Binding-site contacts:
Ligand atom F7A contacts residue P8S1 of chain 2.D at 1.2 Å.
Ligand atom C4 contacts residue P8S1 of chain 2.D at 0.8 Å.
Ligand atom O1 contacts residue LYS15 of chain 2.B at 2.9 Å (salt-bridge).
Ligand atom F3A contacts residue P8S1 of chain 2.D at 1.2 Å.
Ligand atom F1B contacts residue P8S1 of chain 2.D at 1.6 Å.
Ligand atom F2B contacts residue P8S1 of chain 2.D at 1.2 Å.
Ligand atom C1 contacts residue P8S1 of chain 2.D at 1.2 Å.
Ligand atom C3 contacts residue P8S1 of chain 2.D at 1.1 Å.
Ligand atom C5 contacts residue P8S1 of chain 2.D at 1.3 Å.
Ligand atom F8A contacts residue SER117 of chain 1.B at 3.0 Å.
Ligand atom F5B contacts residue P8S1 of chain 2.D at 0.8 Å.
Ligand atom F5A contacts residue P8S1 of chain 2.D at 1.3 Å.
Ligand atom F8C contacts residue THR119 of chain 1.B at 3.4 Å.
Ligand atom O2 contacts residue LYS15 of chain 1.B at 2.8 Å (salt-bridge).
Ligand atom F6A contacts residue P8S1 of chain 2.D at 0.5 Å.
Ligand atom F8A contacts residue P8S1 of chain 2.D at 1.6 Å.
Ligand atom F4B contacts residue P8S1 of chain 2.D at 1.3 Å.
Ligand atom F4A contacts residue ALA108 of chain 2.B at 3.3 Å.
Ligand atom C6 contacts residue P8S1 of chain 2.D at 1.0 Å.
Ligand atom S1 contacts residue P8S1 of chain 2.D at 1.1 Å (h-bond).
Ligand atom F8B contacts residue P8S1 of chain 2.D at 1.4 Å.
Ligand atom F1A contacts residue P8S1 of chain 2.D at 1.0 Å.
Ligand atom F7B contacts residue SER117 of chain 1.B at 3.4 Å.
Ligand atom C8 contacts residue P8S1 of chain 2.D at 0.5 Å.
Ligand atom F6B contacts residue P8S1 of chain 2.D at 0.8 Å.
Ligand atom F3A contacts residue LEU17 of chain 2.B at 3.3 Å.
Ligand atom C2 contacts residue P8S1 of chain 2.D at 0.6 Å.
Ligand atom C7 contacts residue P8S1 of chain 2.D at 1.0 Å.
Ligand atom F2A contacts residue P8S1 of chain 2.D at 1.4 Å.
Ligand atom O3 contacts residue P8S1 of chain 2.D at 1.0 Å.
Ligand atom O2 contacts residue P8S1 of chain 2.D at 1.2 Å (h-bond).
Ligand atom F7B contacts residue LEU110 of chain 1.B at 3.4 Å.
Ligand atom F8A contacts residue LEU110 of chain 1.B at 3.0 Å.
Ligand atom F8C contacts residue P8S1 of chain 2.D at 1.4 Å.
Ligand atom F4A contacts residue P8S1 of chain 2.D at 0.9 Å.
Ligand atom F7B contacts residue P8S1 of chain 2.D at 1.2 Å.
Ligand atom F3B contacts residue P8S1 of chain 2.D at 0.9 Å.
Ligand atom F7A contacts residue LEU110 of chain 2.B at 3.0 Å.
Ligand atom O1 contacts residue P8S1 of chain 2.D at 1.2 Å (h-bond).
Ligand atom F3B contacts residue LEU17 of chain 2.B at 3.3 Å.

Sequence of chain 1.B:
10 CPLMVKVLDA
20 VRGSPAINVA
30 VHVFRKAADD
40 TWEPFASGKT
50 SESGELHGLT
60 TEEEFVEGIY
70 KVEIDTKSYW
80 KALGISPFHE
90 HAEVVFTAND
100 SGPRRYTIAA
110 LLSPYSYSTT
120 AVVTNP

Sequence of chain 2.B:
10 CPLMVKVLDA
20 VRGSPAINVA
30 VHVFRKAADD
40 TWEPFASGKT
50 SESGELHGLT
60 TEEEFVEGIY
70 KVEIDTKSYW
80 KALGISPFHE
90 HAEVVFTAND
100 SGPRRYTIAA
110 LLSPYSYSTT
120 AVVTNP

The protein below binds the small molecule below.
Small molecule (SMILES): O=S(=O)(O)C(F)(F)C(F)(F)C(F)(F)C(F)(F)C(F)(F)C(F)(F)C(F)(F)C(F)(F)F